Sequence of chain 1.B:
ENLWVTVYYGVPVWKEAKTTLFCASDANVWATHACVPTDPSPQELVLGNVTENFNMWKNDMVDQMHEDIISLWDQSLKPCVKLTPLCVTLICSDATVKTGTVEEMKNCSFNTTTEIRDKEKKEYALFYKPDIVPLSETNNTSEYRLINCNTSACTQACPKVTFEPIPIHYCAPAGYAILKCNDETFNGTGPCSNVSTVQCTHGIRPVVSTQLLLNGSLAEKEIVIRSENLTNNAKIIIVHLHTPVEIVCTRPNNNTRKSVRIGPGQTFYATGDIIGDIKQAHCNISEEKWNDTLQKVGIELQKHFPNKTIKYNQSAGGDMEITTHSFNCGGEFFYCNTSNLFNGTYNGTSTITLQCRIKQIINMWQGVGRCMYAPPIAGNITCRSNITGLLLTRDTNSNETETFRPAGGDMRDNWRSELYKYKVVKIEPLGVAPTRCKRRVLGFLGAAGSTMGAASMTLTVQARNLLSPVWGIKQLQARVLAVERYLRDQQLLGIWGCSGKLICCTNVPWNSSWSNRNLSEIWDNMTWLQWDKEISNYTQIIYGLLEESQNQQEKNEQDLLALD

Binding-site contacts:
Ligand atom N2 contacts residue ASN602 of chain 1.B at 2.6 Å (h-bond).
Ligand atom C2 contacts residue ASN602 of chain 1.B at 2.5 Å.
Ligand atom O5 contacts residue ASN602 of chain 1.B at 2.5 Å (h-bond).
Ligand atom O7 contacts residue ASN602 of chain 1.B at 3.4 Å (h-bond).
Ligand atom C7 contacts residue ASN602 of chain 1.B at 3.1 Å.
Ligand atom C8 contacts residue ASN602 of chain 1.B at 4.0 Å.
Ligand atom C3 contacts residue ASN602 of chain 1.B at 3.9 Å.
Ligand atom C5 contacts residue ASN602 of chain 1.B at 4.0 Å.
Ligand atom C1 contacts residue ASN602 of chain 1.B at 1.7 Å.

The protein below binds the small molecule below.
Small molecule (SMILES): CC(=O)N[C@@H]1[C@@H](O)[C@H](O)[C@@H](CO)O[C@H]1O